Binding-site contacts:
Ligand atom CAL contacts residue MET147 of chain 1.D at 3.4 Å (hydrophobic).
Ligand atom OAI contacts residue MET161 of chain 1.D at 3.5 Å.
Ligand atom CAL contacts residue GLY96 of chain 1.D at 3.8 Å.
Ligand atom CAQ contacts residue ASP148 of chain 1.D at 3.3 Å.
Ligand atom CAS contacts residue GLY192 of chain 1.D at 3.4 Å.
Ligand atom CBL contacts residue PHE149 of chain 1.D at 3.9 Å (hydrophobic).
Ligand atom CBE contacts residue MET103 of chain 1.D at 4.0 Å (hydrophobic).
Ligand atom CAP contacts residue ILE95 of chain 1.D at 3.6 Å (hydrophobic).
Ligand atom O contacts residue TYR158 of chain 1.D at 2.7 Å (h-bond).
Ligand atom C contacts residue TYR158 of chain 1.D at 3.8 Å (hydrophobic).
Ligand atom CAO contacts residue ILE21 of chain 1.D at 3.8 Å (hydrophobic).
Ligand atom CAN contacts residue ILE95 of chain 1.D at 3.9 Å (hydrophobic).
Ligand atom OAJ contacts residue PRO193 of chain 1.D at 3.6 Å.
Ligand atom CBJ contacts residue TYR158 of chain 1.D at 3.9 Å (hydrophobic).
Ligand atom OAJ contacts residue ILE194 of chain 1.D at 3.2 Å (h-bond).
Ligand atom CBK contacts residue PRO193 of chain 1.D at 3.9 Å (hydrophobic).
Ligand atom OAE contacts residue MET103 of chain 1.D at 3.3 Å.
Ligand atom CAQ contacts residue PHE149 of chain 1.D at 3.5 Å (hydrophobic).
Ligand atom CAS contacts residue PHE149 of chain 1.D at 3.7 Å (hydrophobic).
Ligand atom CAP contacts residue LYS165 of chain 1.D at 3.4 Å.
Ligand atom CBF contacts residue ILE194 of chain 1.D at 4.0 Å (hydrophobic).
Ligand atom CAN contacts residue ALA94 of chain 1.D at 3.5 Å (hydrophobic).
Ligand atom CAL contacts residue ILE95 of chain 1.D at 3.4 Å (hydrophobic).
Ligand atom CAK contacts residue ILE21 of chain 1.D at 3.6 Å (hydrophobic).
Ligand atom OAI contacts residue LYS165 of chain 1.D at 2.8 Å (salt-bridge).
Ligand atom CAL contacts residue ALA94 of chain 1.D at 3.4 Å (hydrophobic).
Ligand atom CAO contacts residue ILE194 of chain 1.D at 3.6 Å (hydrophobic).
Ligand atom CAM contacts residue MET147 of chain 1.D at 3.7 Å (hydrophobic).
Ligand atom OAX contacts residue TYR158 of chain 1.D at 3.4 Å.
Ligand atom CBG contacts residue GLY96 of chain 1.D at 3.5 Å.
Ligand atom CAP contacts residue GLY96 of chain 1.D at 3.6 Å.
Ligand atom CBG contacts residue LYS165 of chain 1.D at 3.4 Å.
Ligand atom CBA contacts residue MET103 of chain 1.D at 3.7 Å (hydrophobic).
Ligand atom OAI contacts residue GLY96 of chain 1.D at 3.4 Å.
Ligand atom CAP contacts residue MET147 of chain 1.D at 3.7 Å (hydrophobic).
Ligand atom NAT contacts residue ASP148 of chain 1.D at 3.0 Å (salt-bridge).
Ligand atom CG2 contacts residue MET161 of chain 1.D at 3.6 Å (hydrophobic).
Ligand atom CAS contacts residue ILE194 of chain 1.D at 3.9 Å (hydrophobic).
Ligand atom CAA contacts residue ILE215 of chain 1.D at 3.3 Å (hydrophobic).
Ligand atom CG2 contacts residue MET103 of chain 1.D at 3.7 Å (hydrophobic).

Sequence of chain 1.D:
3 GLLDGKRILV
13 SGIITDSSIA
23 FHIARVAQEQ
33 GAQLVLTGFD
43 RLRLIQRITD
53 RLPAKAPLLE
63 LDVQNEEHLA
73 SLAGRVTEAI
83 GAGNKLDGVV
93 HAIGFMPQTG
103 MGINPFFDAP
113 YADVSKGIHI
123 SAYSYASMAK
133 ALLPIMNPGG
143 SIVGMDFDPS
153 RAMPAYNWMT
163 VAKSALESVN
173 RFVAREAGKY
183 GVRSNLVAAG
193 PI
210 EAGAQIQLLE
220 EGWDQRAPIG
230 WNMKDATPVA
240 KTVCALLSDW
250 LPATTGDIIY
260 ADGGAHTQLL

This small molecule binds to this protein.
Small molecule (SMILES): CC/C(C)=C1\OC(=O)[C@H](C)[C@H](O)[C@H](Cc2cccnc2)NC(=O)[C@@H](NC(=O)c2ncccc2O)[C@@H](C)OC1=O